Binding-site contacts:
Ligand atom C1 contacts residue ASN113 of chain 1.A at 3.9 Å.
Ligand atom C3 contacts residue ASN125 of chain 1.A at 3.8 Å.
Ligand atom C2 contacts residue ASN125 of chain 1.A at 2.4 Å.
Ligand atom C1 contacts residue ASN125 of chain 1.A at 1.4 Å.
Ligand atom N2 contacts residue ASN125 of chain 1.A at 2.9 Å (h-bond).
Ligand atom C7 contacts residue ASN125 of chain 1.A at 3.4 Å.
Ligand atom O5 contacts residue ASN113 of chain 1.A at 3.3 Å.
Ligand atom O5 contacts residue ASN125 of chain 1.A at 2.4 Å (h-bond).
Ligand atom C6 contacts residue ASN113 of chain 1.A at 3.6 Å.
Ligand atom C6 contacts residue GLU40 of chain 1.A at 4.1 Å.
Ligand atom C5 contacts residue ASN113 of chain 1.A at 4.2 Å.
Ligand atom O6 contacts residue ASN113 of chain 1.A at 4.0 Å.
Ligand atom C1 contacts residue VAL42 of chain 1.A at 4.4 Å (hydrophobic).
Ligand atom C5 contacts residue VAL42 of chain 1.A at 4.3 Å (hydrophobic).
Ligand atom C5 contacts residue ASN125 of chain 1.A at 3.7 Å.
Ligand atom C8 contacts residue ASN125 of chain 1.A at 4.5 Å.
Ligand atom O7 contacts residue ASN125 of chain 1.A at 3.6 Å (h-bond).
Ligand atom C4 contacts residue ASN125 of chain 1.A at 4.2 Å.

Sequence of chain 1.A:
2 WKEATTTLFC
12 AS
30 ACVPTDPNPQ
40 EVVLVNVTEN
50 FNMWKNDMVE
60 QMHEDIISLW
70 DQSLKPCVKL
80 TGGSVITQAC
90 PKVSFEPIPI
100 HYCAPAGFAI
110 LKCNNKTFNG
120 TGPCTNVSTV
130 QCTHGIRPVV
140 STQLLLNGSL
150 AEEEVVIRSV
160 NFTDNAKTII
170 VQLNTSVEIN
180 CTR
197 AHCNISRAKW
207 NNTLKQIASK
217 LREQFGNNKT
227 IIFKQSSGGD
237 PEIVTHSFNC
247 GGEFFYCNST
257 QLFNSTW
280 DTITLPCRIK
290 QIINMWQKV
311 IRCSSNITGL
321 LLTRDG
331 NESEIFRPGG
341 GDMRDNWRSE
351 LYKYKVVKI

The protein below binds the small molecule below.
Small molecule (SMILES): CC(=O)N[C@@H]1[C@@H](O)[C@H](O)[C@@H](CO)O[C@H]1O